Sequence of chain 1.A:
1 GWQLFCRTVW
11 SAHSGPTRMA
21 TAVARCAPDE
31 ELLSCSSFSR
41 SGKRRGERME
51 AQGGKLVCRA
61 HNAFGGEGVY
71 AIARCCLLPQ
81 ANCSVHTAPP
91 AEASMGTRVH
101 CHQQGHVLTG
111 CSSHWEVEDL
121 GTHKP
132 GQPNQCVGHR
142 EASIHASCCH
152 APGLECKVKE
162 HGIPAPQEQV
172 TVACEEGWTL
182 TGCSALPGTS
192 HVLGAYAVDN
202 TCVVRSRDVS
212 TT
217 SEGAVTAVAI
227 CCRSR

Binding-site contacts:
Ligand atom N2 contacts residue ASN82 of chain 1.A at 3.0 Å (h-bond).
Ligand atom C4 contacts residue ASN82 of chain 1.A at 4.1 Å.
Ligand atom C3 contacts residue ASN82 of chain 1.A at 3.8 Å.
Ligand atom C5 contacts residue ASN82 of chain 1.A at 3.7 Å.
Ligand atom C6 contacts residue GLN103 of chain 1.A at 3.8 Å.
Ligand atom O7 contacts residue ASN82 of chain 1.A at 3.9 Å.
Ligand atom O5 contacts residue ASN82 of chain 1.A at 2.3 Å (h-bond).
Ligand atom O5 contacts residue GLN103 of chain 1.A at 3.3 Å (h-bond).
Ligand atom C2 contacts residue ASN82 of chain 1.A at 2.4 Å.
Ligand atom C1 contacts residue GLN103 of chain 1.A at 4.0 Å.
Ligand atom C1 contacts residue ASN82 of chain 1.A at 1.4 Å.
Ligand atom C6 contacts residue GLN104 of chain 1.A at 4.2 Å.
Ligand atom C6 contacts residue GLN103 of chain 1.A at 4.3 Å.
Ligand atom C5 contacts residue HIS151 of chain 1.A at 4.4 Å.
Ligand atom C6 contacts residue HIS151 of chain 1.A at 3.6 Å.
Ligand atom C5 contacts residue GLN103 of chain 1.A at 3.9 Å.
Ligand atom O6 contacts residue GLN103 of chain 1.A at 4.1 Å.
Ligand atom C7 contacts residue ASN82 of chain 1.A at 3.6 Å.

The protein below binds the small molecule below.
Small molecule (SMILES): CC(=O)N[C@H]1[C@H](O[C@H]2[C@H](O)[C@@H](NC(C)=O)CO[C@@H]2CO[C@@H]2O[C@@H](C)[C@@H](O)[C@@H](O)[C@@H]2O)O[C@H](CO)[C@@H](O)[C@@H]1O